Sequence of chain 2.B:
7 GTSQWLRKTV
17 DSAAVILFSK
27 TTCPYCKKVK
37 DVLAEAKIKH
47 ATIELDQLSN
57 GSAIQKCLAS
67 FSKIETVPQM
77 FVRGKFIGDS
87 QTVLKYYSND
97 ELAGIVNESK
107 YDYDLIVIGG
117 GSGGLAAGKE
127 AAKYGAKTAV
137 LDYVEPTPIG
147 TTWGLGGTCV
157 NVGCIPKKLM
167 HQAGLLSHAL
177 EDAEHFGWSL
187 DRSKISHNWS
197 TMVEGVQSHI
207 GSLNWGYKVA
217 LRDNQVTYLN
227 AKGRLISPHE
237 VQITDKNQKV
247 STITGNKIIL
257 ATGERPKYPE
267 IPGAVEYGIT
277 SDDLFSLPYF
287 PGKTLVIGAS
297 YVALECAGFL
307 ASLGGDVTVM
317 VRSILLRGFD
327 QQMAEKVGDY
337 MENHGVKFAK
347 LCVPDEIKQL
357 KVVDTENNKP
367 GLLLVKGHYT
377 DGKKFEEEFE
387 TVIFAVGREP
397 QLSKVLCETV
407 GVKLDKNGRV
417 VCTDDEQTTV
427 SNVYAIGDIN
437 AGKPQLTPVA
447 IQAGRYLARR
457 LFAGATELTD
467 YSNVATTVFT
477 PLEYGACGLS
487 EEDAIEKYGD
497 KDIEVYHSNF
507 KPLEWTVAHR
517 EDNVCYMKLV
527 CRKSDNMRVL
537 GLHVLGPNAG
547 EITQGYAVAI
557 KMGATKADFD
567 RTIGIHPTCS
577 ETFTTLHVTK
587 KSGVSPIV

Binding-site contacts:
Ligand atom C06 contacts residue ASP241 of chain 2.B at 4.1 Å.
Ligand atom C11 contacts residue TYR139 of chain 2.B at 4.1 Å (hydrophobic).
Ligand atom C04 contacts residue ASP241 of chain 2.B at 3.5 Å.
Ligand atom C09 contacts residue TYR139 of chain 2.B at 3.6 Å (hydrophobic).
Ligand atom C02 contacts residue TYR139 of chain 2.B at 3.6 Å (hydrophobic).
Ligand atom O14 contacts residue GLN244 of chain 2.B at 3.7 Å.
Ligand atom C05 contacts residue THR240 of chain 2.B at 3.6 Å.
Ligand atom C04 contacts residue THR240 of chain 2.B at 4.4 Å.
Ligand atom C05 contacts residue TYR139 of chain 2.B at 3.4 Å (hydrophobic).
Ligand atom C05 contacts residue ASP241 of chain 2.B at 3.5 Å.
Ligand atom C08 contacts residue TYR139 of chain 2.B at 4.0 Å (hydrophobic).
Ligand atom C01 contacts residue ASP241 of chain 2.B at 4.2 Å.
Ligand atom C04 contacts residue TYR139 of chain 2.B at 3.4 Å (hydrophobic).
Ligand atom C13 contacts residue GLN244 of chain 2.B at 4.5 Å.
Ligand atom C02 contacts residue ASP241 of chain 2.B at 4.2 Å.
Ligand atom C06 contacts residue TYR139 of chain 2.B at 3.6 Å (hydrophobic).
Ligand atom C09 contacts residue ASP241 of chain 2.B at 4.3 Å.
Ligand atom C01 contacts residue THR240 of chain 2.B at 3.6 Å.
Ligand atom N03 contacts residue ASP241 of chain 2.B at 3.5 Å (salt-bridge).
Ligand atom N10 contacts residue TYR139 of chain 2.B at 4.0 Å.
Ligand atom N03 contacts residue LYS242 of chain 2.B at 4.4 Å.
Ligand atom C06 contacts residue ALA227 of chain 2.B at 4.2 Å (hydrophobic).
Ligand atom C08 contacts residue LYS242 of chain 2.B at 3.7 Å.
Ligand atom C05 contacts residue LYS242 of chain 2.B at 3.9 Å.
Ligand atom C04 contacts residue LYS242 of chain 2.B at 3.8 Å.
Ligand atom C05 contacts residue ASN226 of chain 2.B at 4.0 Å.
Ligand atom N10 contacts residue LYS242 of chain 2.B at 4.3 Å.
Ligand atom N03 contacts residue TYR139 of chain 2.B at 3.7 Å.
Ligand atom N12 contacts residue TYR139 of chain 2.B at 4.4 Å.
Ligand atom C02 contacts residue THR240 of chain 2.B at 4.3 Å.
Ligand atom C06 contacts residue LYS242 of chain 2.B at 4.0 Å.
Ligand atom C07 contacts residue ASN226 of chain 2.B at 3.8 Å.
Ligand atom C05 contacts residue ALA227 of chain 2.B at 4.3 Å (hydrophobic).
Ligand atom C07 contacts residue LYS242 of chain 2.B at 3.7 Å.
Ligand atom C06 contacts residue ASN226 of chain 2.B at 3.1 Å.
Ligand atom C07 contacts residue TYR139 of chain 2.B at 4.0 Å (hydrophobic).
Ligand atom C09 contacts residue LYS242 of chain 2.B at 3.8 Å.
Ligand atom C11 contacts residue ASP241 of chain 2.B at 4.3 Å.
Ligand atom N12 contacts residue GLN244 of chain 2.B at 4.5 Å.
Ligand atom C05 contacts residue LYS228 of chain 2.B at 4.5 Å.

The protein below binds the small molecule below.
Small molecule (SMILES): CCn1c(NC(C)=O)nc2ccccc21